Sequence of chain 1.A:
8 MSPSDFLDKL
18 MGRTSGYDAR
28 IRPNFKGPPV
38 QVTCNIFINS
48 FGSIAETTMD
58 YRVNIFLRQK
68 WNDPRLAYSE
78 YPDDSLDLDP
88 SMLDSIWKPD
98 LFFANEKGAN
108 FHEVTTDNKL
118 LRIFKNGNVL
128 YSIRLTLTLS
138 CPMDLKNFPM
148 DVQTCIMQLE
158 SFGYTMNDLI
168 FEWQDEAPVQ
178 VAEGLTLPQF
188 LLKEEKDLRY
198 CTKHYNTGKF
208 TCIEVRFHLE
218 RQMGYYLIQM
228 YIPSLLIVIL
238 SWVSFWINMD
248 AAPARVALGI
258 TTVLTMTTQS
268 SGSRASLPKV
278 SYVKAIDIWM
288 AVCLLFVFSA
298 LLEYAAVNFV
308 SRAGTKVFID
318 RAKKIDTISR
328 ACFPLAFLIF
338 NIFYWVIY

A protein and the small-molecule ligand that binds it are described below.
Small molecule (SMILES): NCC(=O)O

Sequence of chain 1.B:
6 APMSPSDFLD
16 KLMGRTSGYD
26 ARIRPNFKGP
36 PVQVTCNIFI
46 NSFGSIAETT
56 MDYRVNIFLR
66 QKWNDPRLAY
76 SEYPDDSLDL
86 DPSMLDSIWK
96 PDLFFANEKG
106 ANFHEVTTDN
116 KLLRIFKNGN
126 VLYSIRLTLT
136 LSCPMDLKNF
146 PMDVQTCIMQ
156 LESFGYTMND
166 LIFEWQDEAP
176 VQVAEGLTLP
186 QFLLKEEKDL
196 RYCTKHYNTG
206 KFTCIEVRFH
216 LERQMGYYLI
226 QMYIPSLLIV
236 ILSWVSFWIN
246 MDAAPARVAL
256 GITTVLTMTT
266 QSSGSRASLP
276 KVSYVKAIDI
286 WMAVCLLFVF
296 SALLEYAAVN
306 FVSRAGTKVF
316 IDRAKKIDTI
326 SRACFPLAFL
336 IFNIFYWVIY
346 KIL

Binding-site contacts:
Ligand atom OXT contacts residue PHE159 of chain 1.A at 3.7 Å.
Ligand atom C contacts residue LEU117 of chain 1.B at 4.2 Å (hydrophobic).
Ligand atom C contacts residue ARG65 of chain 1.B at 3.7 Å.
Ligand atom CA contacts residue PHE159 of chain 1.A at 3.3 Å (hydrophobic).
Ligand atom N contacts residue TYR202 of chain 1.A at 3.7 Å.
Ligand atom O contacts residue THR204 of chain 1.A at 2.5 Å (h-bond).
Ligand atom O contacts residue PHE207 of chain 1.A at 4.5 Å.
Ligand atom N contacts residue THR204 of chain 1.A at 4.0 Å.
Ligand atom O contacts residue SER129 of chain 1.B at 4.2 Å.
Ligand atom O contacts residue TYR202 of chain 1.A at 4.0 Å.
Ligand atom C contacts residue SER129 of chain 1.B at 3.6 Å.
Ligand atom CA contacts residue THR204 of chain 1.A at 4.4 Å.
Ligand atom C contacts residue PHE159 of chain 1.A at 4.2 Å (hydrophobic).
Ligand atom C contacts residue THR204 of chain 1.A at 3.6 Å.
Ligand atom N contacts residue PHE207 of chain 1.A at 3.4 Å.
Ligand atom OXT contacts residue PHE63 of chain 1.B at 3.4 Å.
Ligand atom N contacts residue LEU117 of chain 1.B at 4.3 Å.
Ligand atom O contacts residue PHE63 of chain 1.B at 4.1 Å.
Ligand atom CA contacts residue PHE63 of chain 1.B at 3.9 Å (hydrophobic).
Ligand atom OXT contacts residue SER129 of chain 1.B at 2.4 Å (h-bond).
Ligand atom O contacts residue LEU117 of chain 1.B at 4.4 Å.
Ligand atom O contacts residue ARG65 of chain 1.B at 3.1 Å (salt-bridge).
Ligand atom OXT contacts residue THR204 of chain 1.A at 4.4 Å.
Ligand atom OXT contacts residue ARG65 of chain 1.B at 3.1 Å (salt-bridge).
Ligand atom C contacts residue PHE63 of chain 1.B at 3.6 Å (hydrophobic).
Ligand atom N contacts residue PHE159 of chain 1.A at 2.9 Å (h-bond).
Ligand atom CA contacts residue LEU117 of chain 1.B at 4.2 Å (hydrophobic).